Sequence of chain 1.A:
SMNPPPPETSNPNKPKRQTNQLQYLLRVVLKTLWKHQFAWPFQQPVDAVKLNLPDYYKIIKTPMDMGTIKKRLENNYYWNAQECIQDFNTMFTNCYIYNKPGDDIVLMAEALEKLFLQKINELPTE

Binding-site contacts:
Ligand atom C23 contacts residue LEU53 of chain 1.A at 3.3 Å (hydrophobic).
Ligand atom O28 contacts residue LEU53 of chain 1.A at 3.8 Å.
Ligand atom C20 contacts residue EDO1 of chain 1.D at 3.2 Å.
Ligand atom C27 contacts residue EDO1 of chain 1.D at 2.8 Å.
Ligand atom C17 contacts residue EDO1 of chain 1.D at 2.5 Å.
Ligand atom C10 contacts residue ILE105 of chain 1.A at 3.8 Å (hydrophobic).
Ligand atom C18 contacts residue LEU53 of chain 1.A at 3.5 Å (hydrophobic).
Ligand atom C32 contacts residue ILE105 of chain 1.A at 3.8 Å (hydrophobic).
Ligand atom C15 contacts residue LEU53 of chain 1.A at 3.8 Å (hydrophobic).
Ligand atom CL contacts residue ASP104 of chain 1.A at 3.6 Å.
Ligand atom C18 contacts residue EDO1 of chain 1.D at 3.7 Å.
Ligand atom C21 contacts residue EDO1 of chain 1.D at 2.0 Å.
Ligand atom C33 contacts residue PHE42 of chain 1.A at 3.8 Å (hydrophobic).
Ligand atom C07 contacts residue TRP40 of chain 1.A at 3.6 Å (hydrophobic).
Ligand atom N16 contacts residue EDO1 of chain 1.D at 2.7 Å (h-bond).
Ligand atom C06 contacts residue ILE105 of chain 1.A at 3.8 Å (hydrophobic).
Ligand atom C38 contacts residue TRP40 of chain 1.A at 3.7 Å (hydrophobic).
Ligand atom C15 contacts residue EDO1 of chain 1.D at 3.7 Å.
Ligand atom S36 contacts residue LEU51 of chain 1.A at 3.8 Å.
Ligand atom N16 contacts residue ASN99 of chain 1.A at 3.8 Å.
Ligand atom C06 contacts residue TRP40 of chain 1.A at 3.9 Å (hydrophobic).
Ligand atom C37 contacts residue LEU51 of chain 1.A at 3.8 Å (hydrophobic).
Ligand atom C01 contacts residue TRP40 of chain 1.A at 3.7 Å (hydrophobic).
Ligand atom C27 contacts residue LEU53 of chain 1.A at 3.7 Å (hydrophobic).
Ligand atom C14 contacts residue ASN99 of chain 1.A at 3.3 Å.
Ligand atom C26 contacts residue EDO1 of chain 1.D at 2.3 Å.
Ligand atom C14 contacts residue LEU53 of chain 1.A at 3.8 Å (hydrophobic).
Ligand atom C33 contacts residue VAL46 of chain 1.A at 3.8 Å (hydrophobic).
Ligand atom N30 contacts residue ASN99 of chain 1.A at 3.1 Å (h-bond).
Ligand atom N16 contacts residue LEU53 of chain 1.A at 3.8 Å.
Ligand atom N31 contacts residue ASN99 of chain 1.A at 3.6 Å.
Ligand atom S36 contacts residue PRO41 of chain 1.A at 3.4 Å (h-bond).
Ligand atom FE contacts residue EDO1 of chain 1.D at 2.6 Å.
Ligand atom C37 contacts residue PRO41 of chain 1.A at 3.9 Å (hydrophobic).
Ligand atom CL contacts residue MET108 of chain 1.A at 3.7 Å.
Ligand atom C27 contacts residue TYR98 of chain 1.A at 3.5 Å (hydrophobic).
Ligand atom C25 contacts residue EDO1 of chain 1.D at 3.3 Å.
Ligand atom C23 contacts residue EDO1 of chain 1.D at 3.9 Å.
Ligand atom C33 contacts residue PRO41 of chain 1.A at 3.6 Å (hydrophobic).
Ligand atom C14 contacts residue EDO1 of chain 1.D at 3.9 Å.

A protein and the small-molecule ligand that binds it are described below.
Small molecule (SMILES): Cc1sc2c(c1C)C(c1ccc(Cl)cc1)=N[C@@H](CC(=O)NC13C4=C5C6=C1[Fe]56431789[C]3C1=C7C8=C39)c1nnc(C)n1-2